Sequence of chain 2.A:
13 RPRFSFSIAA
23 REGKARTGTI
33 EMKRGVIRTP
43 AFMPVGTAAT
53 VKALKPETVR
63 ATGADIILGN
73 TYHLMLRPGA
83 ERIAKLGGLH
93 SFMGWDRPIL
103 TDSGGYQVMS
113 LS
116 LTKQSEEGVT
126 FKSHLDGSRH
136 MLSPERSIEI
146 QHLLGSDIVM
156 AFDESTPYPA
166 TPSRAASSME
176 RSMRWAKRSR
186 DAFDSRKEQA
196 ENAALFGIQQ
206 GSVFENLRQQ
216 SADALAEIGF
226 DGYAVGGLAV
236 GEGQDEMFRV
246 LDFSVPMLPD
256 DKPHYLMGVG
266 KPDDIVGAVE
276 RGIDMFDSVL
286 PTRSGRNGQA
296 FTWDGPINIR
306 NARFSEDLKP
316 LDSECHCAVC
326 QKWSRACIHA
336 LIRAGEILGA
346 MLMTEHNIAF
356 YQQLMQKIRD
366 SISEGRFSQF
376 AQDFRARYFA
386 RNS

Binding-site contacts:
Ligand atom S contacts residue GLY81 of chain 2.A at 4.1 Å.
Ligand atom S contacts residue GLU83 of chain 2.A at 4.2 Å.
Ligand atom C3 contacts residue GLY81 of chain 2.A at 4.4 Å.
Ligand atom O contacts residue GLY81 of chain 2.A at 3.7 Å.
Ligand atom O1 contacts residue MET77 of chain 2.A at 3.6 Å.
Ligand atom O contacts residue GLU83 of chain 2.A at 3.1 Å (salt-bridge).
Ligand atom C3 contacts residue HIS135 of chain 2.A at 3.8 Å.
Ligand atom C3 contacts residue MET77 of chain 2.A at 3.5 Å (hydrophobic).
Ligand atom O3 contacts residue MET77 of chain 2.A at 3.4 Å.
Ligand atom S contacts residue MET77 of chain 2.A at 4.3 Å.
Ligand atom C contacts residue ILE145 of chain 2.A at 4.5 Å (hydrophobic).
Ligand atom O3 contacts residue HIS135 of chain 2.A at 2.7 Å (h-bond).
Ligand atom S contacts residue ALA82 of chain 2.A at 3.5 Å (h-bond).
Ligand atom C2 contacts residue HIS135 of chain 2.A at 3.3 Å.
Ligand atom O1 contacts residue GLY81 of chain 2.A at 3.8 Å.
Ligand atom O contacts residue ALA82 of chain 2.A at 3.2 Å (h-bond).
Ligand atom O1 contacts residue GLU83 of chain 2.A at 4.4 Å.
Ligand atom O1 contacts residue ALA82 of chain 2.A at 2.9 Å (h-bond).

This protein binds this small molecule.
Small molecule (SMILES): O=S1(=O)C[C@H](O)[C@@H](O)C1